A small-molecule ligand and the protein it binds are described below.
Small molecule (SMILES): O=C(O)[C@H]1CCCCN1Cc1ccccc1

Sequence of chain 1.A:
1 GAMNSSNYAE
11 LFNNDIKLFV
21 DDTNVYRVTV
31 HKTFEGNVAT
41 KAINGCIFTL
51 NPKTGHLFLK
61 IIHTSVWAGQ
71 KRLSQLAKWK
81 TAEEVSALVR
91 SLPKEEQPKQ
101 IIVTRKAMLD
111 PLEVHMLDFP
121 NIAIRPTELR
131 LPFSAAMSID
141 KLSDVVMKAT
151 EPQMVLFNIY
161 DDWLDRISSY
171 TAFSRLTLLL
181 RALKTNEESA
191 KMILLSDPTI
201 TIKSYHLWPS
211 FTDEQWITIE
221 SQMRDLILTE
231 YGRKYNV

Binding-site contacts:
Ligand atom O1 contacts residue TYR26 of chain 1.A at 4.3 Å.
Ligand atom C contacts residue VAL30 of chain 1.A at 4.2 Å (hydrophobic).
Ligand atom C12 contacts residue ARG27 of chain 1.A at 3.8 Å.
Ligand atom C1 contacts residue VAL30 of chain 1.A at 3.9 Å (hydrophobic).
Ligand atom C11 contacts residue VAL28 of chain 1.A at 4.0 Å (hydrophobic).
Ligand atom C12 contacts residue VAL28 of chain 1.A at 3.8 Å (hydrophobic).
Ligand atom N contacts residue VAL28 of chain 1.A at 3.8 Å.
Ligand atom C10 contacts residue ARG27 of chain 1.A at 3.6 Å.
Ligand atom O contacts residue ARG27 of chain 1.A at 3.5 Å.
Ligand atom O contacts residue VAL28 of chain 1.A at 2.9 Å (h-bond).
Ligand atom C8 contacts residue VAL28 of chain 1.A at 3.7 Å (hydrophobic).
Ligand atom C6 contacts residue VAL28 of chain 1.A at 3.9 Å (hydrophobic).
Ligand atom C2 contacts residue VAL28 of chain 1.A at 3.5 Å (hydrophobic).
Ligand atom O1 contacts residue ARG27 of chain 1.A at 4.0 Å.
Ligand atom C10 contacts residue VAL28 of chain 1.A at 3.7 Å (hydrophobic).
Ligand atom C9 contacts residue VAL28 of chain 1.A at 4.3 Å (hydrophobic).
Ligand atom C7 contacts residue VAL28 of chain 1.A at 3.2 Å (hydrophobic).
Ligand atom C3 contacts residue VAL28 of chain 1.A at 3.8 Å (hydrophobic).
Ligand atom O contacts residue TYR26 of chain 1.A at 4.5 Å.
Ligand atom C10 contacts residue ILE43 of chain 1.A at 3.8 Å (hydrophobic).
Ligand atom C8 contacts residue THR29 of chain 1.A at 4.0 Å.
Ligand atom C9 contacts residue ARG27 of chain 1.A at 3.5 Å.
Ligand atom C1 contacts residue VAL28 of chain 1.A at 4.1 Å (hydrophobic).
Ligand atom C9 contacts residue ILE43 of chain 1.A at 3.9 Å (hydrophobic).